This protein binds this small molecule.
Small molecule (SMILES): OC[C@H]1O[C@H](O[C@H]2[C@H](O)[C@@H](O)[C@H](OCCCCCC3CCCCC3)O[C@@H]2CO)[C@H](O)[C@@H](O)[C@@H]1O

Binding-site contacts:
Ligand atom C10 contacts residue PHE204 of chain 1.E at 4.1 Å (hydrophobic).
Ligand atom O34 contacts residue PRO209 of chain 1.E at 4.1 Å.
Ligand atom C4 contacts residue PHE208 of chain 1.E at 4.1 Å (hydrophobic).
Ligand atom C18 contacts residue HIS207 of chain 1.E at 3.7 Å.
Ligand atom C11 contacts residue PHE204 of chain 1.E at 4.0 Å (hydrophobic).
Ligand atom O21 contacts residue ARG213 of chain 1.E at 2.7 Å (salt-bridge).
Ligand atom C1 contacts residue HIS207 of chain 1.E at 3.8 Å.
Ligand atom C2 contacts residue HIS207 of chain 1.E at 3.8 Å.
Ligand atom O22 contacts residue ARG213 of chain 1.E at 3.5 Å (salt-bridge).
Ligand atom C11 contacts residue PHE208 of chain 1.E at 4.4 Å (hydrophobic).
Ligand atom O22 contacts residue HIS207 of chain 1.E at 2.5 Å (h-bond).
Ligand atom C5 contacts residue PHE208 of chain 1.E at 3.4 Å (hydrophobic).
Ligand atom C1 contacts residue PHE208 of chain 1.E at 3.4 Å (hydrophobic).
Ligand atom C13 contacts residue HIS207 of chain 1.E at 3.9 Å.
Ligand atom O12 contacts residue HIS207 of chain 1.E at 3.0 Å (h-bond).
Ligand atom C2 contacts residue PHE208 of chain 1.E at 3.6 Å (hydrophobic).
Ligand atom C18 contacts residue PHE208 of chain 1.E at 4.4 Å (hydrophobic).
Ligand atom C3 contacts residue PHE208 of chain 1.E at 3.5 Å (hydrophobic).
Ligand atom O21 contacts residue PRO209 of chain 1.E at 4.1 Å.
Ligand atom O23 contacts residue PRO209 of chain 1.E at 4.4 Å.
Ligand atom C29 contacts residue PRO209 of chain 1.E at 4.0 Å (hydrophobic).
Ligand atom C17 contacts residue PRO209 of chain 1.E at 4.0 Å (hydrophobic).
Ligand atom O22 contacts residue PHE208 of chain 1.E at 2.9 Å.
Ligand atom C18 contacts residue ARG213 of chain 1.E at 4.3 Å.
Ligand atom C7 contacts residue HIS207 of chain 1.E at 4.5 Å.
Ligand atom C5 contacts residue HIS207 of chain 1.E at 4.2 Å.
Ligand atom O12 contacts residue PHE208 of chain 1.E at 3.6 Å.
Ligand atom C13 contacts residue PHE208 of chain 1.E at 4.3 Å (hydrophobic).
Ligand atom C17 contacts residue ARG213 of chain 1.E at 4.0 Å.
Ligand atom O22 contacts residue PRO209 of chain 1.E at 3.9 Å.

Sequence of chain 1.E:
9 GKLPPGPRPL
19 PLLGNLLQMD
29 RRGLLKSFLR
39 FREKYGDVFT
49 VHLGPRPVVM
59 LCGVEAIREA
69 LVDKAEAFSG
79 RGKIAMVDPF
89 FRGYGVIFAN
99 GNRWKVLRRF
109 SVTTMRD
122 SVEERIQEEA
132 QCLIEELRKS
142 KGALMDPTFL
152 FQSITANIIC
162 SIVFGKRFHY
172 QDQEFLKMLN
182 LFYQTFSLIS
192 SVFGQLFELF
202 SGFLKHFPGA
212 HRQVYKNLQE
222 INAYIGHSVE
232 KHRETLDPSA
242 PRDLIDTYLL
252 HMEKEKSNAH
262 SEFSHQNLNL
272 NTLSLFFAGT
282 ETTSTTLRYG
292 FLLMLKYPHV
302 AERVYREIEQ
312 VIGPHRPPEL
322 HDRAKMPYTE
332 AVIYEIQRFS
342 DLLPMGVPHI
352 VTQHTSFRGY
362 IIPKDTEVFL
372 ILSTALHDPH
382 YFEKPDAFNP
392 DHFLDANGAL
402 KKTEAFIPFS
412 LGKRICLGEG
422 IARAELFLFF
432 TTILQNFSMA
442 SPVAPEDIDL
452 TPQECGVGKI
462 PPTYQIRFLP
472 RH